Sequence of chain 1.B:
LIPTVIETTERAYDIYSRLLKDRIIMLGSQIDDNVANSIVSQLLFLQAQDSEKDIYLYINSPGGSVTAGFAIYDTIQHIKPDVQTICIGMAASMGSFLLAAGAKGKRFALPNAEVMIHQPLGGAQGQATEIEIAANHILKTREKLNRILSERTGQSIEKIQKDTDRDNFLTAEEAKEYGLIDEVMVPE

The small molecule below binds the protein below.
Small molecule (SMILES): CC(C)n1ncc2cc(C(=O)NCc3coc(-c4cccs4)n3)cnc21

Binding-site contacts:
Ligand atom N3 contacts residue GLN124 of chain 1.K at 2.7 Å (h-bond).
Ligand atom C11 contacts residue LEU154 of chain 1.K at 3.6 Å (hydrophobic).
Ligand atom O7 contacts residue THR169 of chain 1.K at 3.7 Å.
Ligand atom C22 contacts residue THR146 of chain 1.K at 3.7 Å.
Ligand atom C5 contacts residue GLN124 of chain 1.K at 3.8 Å.
Ligand atom C4 contacts residue ILE136 of chain 1.B at 3.2 Å (hydrophobic).
Ligand atom C8 contacts residue GLN124 of chain 1.K at 3.7 Å.
Ligand atom O7 contacts residue LEU150 of chain 1.K at 3.4 Å.
Ligand atom C12 contacts residue SER101 of chain 1.K at 3.4 Å.
Ligand atom N14 contacts residue THR169 of chain 1.K at 3.6 Å.
Ligand atom C18 contacts residue LEU126 of chain 1.K at 3.6 Å (hydrophobic).
Ligand atom C26 contacts residue ILE143 of chain 1.K at 3.7 Å (hydrophobic).
Ligand atom C22 contacts residue GLN132 of chain 1.K at 3.7 Å.
Ligand atom C18 contacts residue PRO125 of chain 1.K at 3.3 Å (hydrophobic).
Ligand atom C6 contacts residue ASN151 of chain 1.K at 3.5 Å.
Ligand atom C22 contacts residue HIS142 of chain 1.K at 3.5 Å.
Ligand atom C4 contacts residue THR169 of chain 1.K at 3.2 Å.
Ligand atom N14 contacts residue HIS123 of chain 1.K at 3.7 Å.
Ligand atom S13 contacts residue GLN124 of chain 1.K at 3.7 Å.
Ligand atom N19 contacts residue VAL71 of chain 1.K at 3.6 Å.
Ligand atom C10 contacts residue LEU154 of chain 1.K at 3.6 Å (hydrophobic).
Ligand atom C17 contacts residue VAL71 of chain 1.K at 3.6 Å (hydrophobic).
Ligand atom O1 contacts residue LEU150 of chain 1.K at 3.7 Å.
Ligand atom C23 contacts residue GLN132 of chain 1.K at 3.2 Å.
Ligand atom C16 contacts residue GLN124 of chain 1.K at 3.5 Å.
Ligand atom N25 contacts residue THR146 of chain 1.K at 3.6 Å.
Ligand atom N3 contacts residue ILE136 of chain 1.B at 3.3 Å.
Ligand atom C18 contacts residue VAL71 of chain 1.K at 3.3 Å (hydrophobic).
Ligand atom C26 contacts residue THR146 of chain 1.K at 3.8 Å.
Ligand atom S13 contacts residue SER98 of chain 1.K at 3.6 Å.
Ligand atom N14 contacts residue GLN124 of chain 1.K at 2.8 Å (h-bond).
Ligand atom O7 contacts residue ASN151 of chain 1.K at 3.4 Å (h-bond).
Ligand atom C6 contacts residue LEU150 of chain 1.K at 3.7 Å (hydrophobic).
Ligand atom C18 contacts residue GLN124 of chain 1.K at 3.8 Å.
Ligand atom C10 contacts residue THR169 of chain 1.K at 3.7 Å.
Ligand atom C12 contacts residue SER98 of chain 1.K at 3.1 Å.
Ligand atom C5 contacts residue THR169 of chain 1.K at 3.3 Å.
Ligand atom C2 contacts residue ILE136 of chain 1.B at 3.8 Å (hydrophobic).
Ligand atom O1 contacts residue ARG147 of chain 1.K at 3.3 Å.
Ligand atom C4 contacts residue GLN124 of chain 1.K at 3.2 Å.

Sequence of chain 1.K:
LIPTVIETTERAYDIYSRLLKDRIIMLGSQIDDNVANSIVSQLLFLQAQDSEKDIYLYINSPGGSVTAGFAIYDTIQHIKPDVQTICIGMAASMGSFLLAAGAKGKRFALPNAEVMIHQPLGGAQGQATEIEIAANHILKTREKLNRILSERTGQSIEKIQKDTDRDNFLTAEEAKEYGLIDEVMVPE